A protein and the small-molecule ligand that binds it are described below.
Small molecule (SMILES): O=C([O-])C(=O)[O-]

Binding-site contacts:
Ligand atom C2 contacts residue GLY72 of chain 1.C at 3.7 Å.
Ligand atom O4 contacts residue GLY72 of chain 1.C at 3.2 Å.
Ligand atom O4 contacts residue MET290 of chain 1.C at 4.3 Å.
Ligand atom O1 contacts residue HIS278 of chain 1.C at 2.7 Å (h-bond).
Ligand atom O2 contacts residue NDP1 of chain 1.P at 4.0 Å.
Ligand atom C2 contacts residue ARG231 of chain 1.C at 3.6 Å.
Ligand atom C1 contacts residue HIS278 of chain 1.C at 3.5 Å.
Ligand atom O3 contacts residue ARG231 of chain 1.C at 4.1 Å.
Ligand atom O1 contacts residue ARG231 of chain 1.C at 2.8 Å (salt-bridge).
Ligand atom O2 contacts residue ARG231 of chain 1.C at 2.9 Å (salt-bridge).
Ligand atom C1 contacts residue ARG231 of chain 1.C at 3.5 Å.
Ligand atom C2 contacts residue NDP1 of chain 1.P at 3.6 Å.
Ligand atom O3 contacts residue NDP1 of chain 1.P at 4.3 Å.
Ligand atom O2 contacts residue GLY74 of chain 1.C at 2.7 Å (h-bond).
Ligand atom O1 contacts residue NDP1 of chain 1.P at 3.1 Å.
Ligand atom C2 contacts residue VAL73 of chain 1.C at 3.5 Å (hydrophobic).
Ligand atom O4 contacts residue NDP1 of chain 1.P at 3.5 Å.
Ligand atom C2 contacts residue GLY74 of chain 1.C at 3.7 Å.
Ligand atom O2 contacts residue VAL73 of chain 1.C at 3.3 Å (h-bond).
Ligand atom C1 contacts residue NDP1 of chain 1.P at 3.8 Å.
Ligand atom O4 contacts residue VAL73 of chain 1.C at 3.0 Å (h-bond).
Ligand atom O4 contacts residue LEU97 of chain 1.C at 3.5 Å.
Ligand atom O3 contacts residue HIS278 of chain 1.C at 3.6 Å (h-bond).
Ligand atom O4 contacts residue GLY74 of chain 1.C at 4.1 Å.
Ligand atom O2 contacts residue GLY72 of chain 1.C at 3.9 Å.

Sequence of chain 1.C:
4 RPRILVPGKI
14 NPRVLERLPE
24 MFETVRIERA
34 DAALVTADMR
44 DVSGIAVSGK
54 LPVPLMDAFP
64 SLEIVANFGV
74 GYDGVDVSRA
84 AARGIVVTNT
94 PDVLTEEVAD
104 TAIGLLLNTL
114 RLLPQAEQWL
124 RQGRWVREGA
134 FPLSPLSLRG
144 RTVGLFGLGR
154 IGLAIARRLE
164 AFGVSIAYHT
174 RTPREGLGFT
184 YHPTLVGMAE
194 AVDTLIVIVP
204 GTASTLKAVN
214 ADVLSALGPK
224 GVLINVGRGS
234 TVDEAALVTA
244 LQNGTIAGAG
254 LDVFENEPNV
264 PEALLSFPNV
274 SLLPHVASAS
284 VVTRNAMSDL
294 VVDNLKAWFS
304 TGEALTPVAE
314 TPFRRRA